This small molecule binds to this protein.
Small molecule (SMILES): CC(=O)N[C@H]1[C@H](O[C@H]2[C@H](O)[C@@H](NC(C)=O)CO[C@@H]2CO)O[C@H](CO)[C@@H](O)[C@@H]1O

Binding-site contacts:
Ligand atom C2 contacts residue ASN12 of chain 5.E at 3.3 Å.
Ligand atom O7 contacts residue ASN12 of chain 5.E at 3.6 Å.
Ligand atom O5 contacts residue ASN12 of chain 5.E at 2.7 Å (h-bond).
Ligand atom C5 contacts residue ASN12 of chain 5.E at 4.1 Å.
Ligand atom C7 contacts residue ASN12 of chain 5.E at 3.9 Å.
Ligand atom C1 contacts residue ASN12 of chain 5.E at 2.2 Å.
Ligand atom N2 contacts residue ASN12 of chain 5.E at 3.8 Å.

Sequence of chain 5.E:
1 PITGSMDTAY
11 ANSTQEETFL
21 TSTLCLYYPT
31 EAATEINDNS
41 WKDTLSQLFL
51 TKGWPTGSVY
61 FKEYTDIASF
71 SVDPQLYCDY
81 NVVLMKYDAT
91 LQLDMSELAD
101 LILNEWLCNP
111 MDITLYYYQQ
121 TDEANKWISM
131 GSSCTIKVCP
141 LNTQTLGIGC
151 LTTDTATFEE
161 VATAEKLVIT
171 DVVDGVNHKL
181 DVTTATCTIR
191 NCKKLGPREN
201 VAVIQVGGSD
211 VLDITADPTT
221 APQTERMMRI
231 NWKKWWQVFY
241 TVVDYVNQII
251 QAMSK